Sequence of chain 1.A:
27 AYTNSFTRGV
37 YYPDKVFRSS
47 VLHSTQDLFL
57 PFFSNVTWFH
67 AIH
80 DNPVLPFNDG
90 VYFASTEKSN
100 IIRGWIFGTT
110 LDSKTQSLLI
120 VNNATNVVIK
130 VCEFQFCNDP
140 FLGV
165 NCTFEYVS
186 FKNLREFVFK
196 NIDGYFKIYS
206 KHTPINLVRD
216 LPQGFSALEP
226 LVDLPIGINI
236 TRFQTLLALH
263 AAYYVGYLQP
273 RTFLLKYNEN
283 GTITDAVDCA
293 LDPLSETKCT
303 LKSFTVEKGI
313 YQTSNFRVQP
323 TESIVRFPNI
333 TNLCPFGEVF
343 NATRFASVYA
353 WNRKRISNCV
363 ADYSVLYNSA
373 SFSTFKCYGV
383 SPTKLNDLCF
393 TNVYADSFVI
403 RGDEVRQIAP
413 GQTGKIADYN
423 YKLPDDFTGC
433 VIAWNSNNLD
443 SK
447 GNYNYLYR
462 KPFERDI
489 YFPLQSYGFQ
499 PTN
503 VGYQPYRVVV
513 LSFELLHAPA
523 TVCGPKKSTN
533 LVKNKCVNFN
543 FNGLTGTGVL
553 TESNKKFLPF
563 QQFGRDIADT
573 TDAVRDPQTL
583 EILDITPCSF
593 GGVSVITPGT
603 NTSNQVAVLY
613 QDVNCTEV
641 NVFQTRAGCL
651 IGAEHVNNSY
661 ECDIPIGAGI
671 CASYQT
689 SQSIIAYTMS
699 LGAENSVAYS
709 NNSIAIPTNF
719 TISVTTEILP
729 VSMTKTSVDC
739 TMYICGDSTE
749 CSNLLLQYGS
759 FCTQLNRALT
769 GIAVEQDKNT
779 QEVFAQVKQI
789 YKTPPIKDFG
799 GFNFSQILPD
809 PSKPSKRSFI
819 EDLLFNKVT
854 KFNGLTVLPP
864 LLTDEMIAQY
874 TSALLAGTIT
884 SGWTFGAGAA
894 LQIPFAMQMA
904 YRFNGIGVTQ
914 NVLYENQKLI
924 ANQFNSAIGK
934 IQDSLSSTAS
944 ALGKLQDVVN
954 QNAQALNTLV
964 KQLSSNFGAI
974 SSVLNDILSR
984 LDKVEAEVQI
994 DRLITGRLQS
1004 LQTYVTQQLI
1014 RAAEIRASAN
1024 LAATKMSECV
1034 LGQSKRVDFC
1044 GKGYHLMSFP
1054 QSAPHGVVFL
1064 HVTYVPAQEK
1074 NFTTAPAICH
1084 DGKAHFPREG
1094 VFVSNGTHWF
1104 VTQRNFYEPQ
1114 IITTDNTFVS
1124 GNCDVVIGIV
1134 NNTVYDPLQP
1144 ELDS

The protein below binds the small molecule below.
Small molecule (SMILES): CC(=O)N[C@@H]1[C@@H](O)[C@H](O)[C@@H](CO)O[C@H]1O

Binding-site contacts:
Ligand atom C1 contacts residue ASN125 of chain 1.A at 4.1 Å.
Ligand atom C2 contacts residue ASN125 of chain 1.A at 4.1 Å.
Ligand atom C7 contacts residue ASN125 of chain 1.A at 3.8 Å.
Ligand atom C7 contacts residue ASN122 of chain 1.A at 3.2 Å.
Ligand atom C8 contacts residue ASN122 of chain 1.A at 3.5 Å.
Ligand atom C8 contacts residue ALA123 of chain 1.A at 4.1 Å (hydrophobic).
Ligand atom C3 contacts residue ASN122 of chain 1.A at 3.8 Å.
Ligand atom C8 contacts residue ASN125 of chain 1.A at 3.6 Å.
Ligand atom O5 contacts residue VAL127 of chain 1.A at 4.3 Å.
Ligand atom C5 contacts residue VAL127 of chain 1.A at 4.3 Å (hydrophobic).
Ligand atom O6 contacts residue VAL127 of chain 1.A at 3.9 Å.
Ligand atom C1 contacts residue ASN122 of chain 1.A at 1.4 Å.
Ligand atom O7 contacts residue ASN122 of chain 1.A at 3.0 Å (h-bond).
Ligand atom N2 contacts residue ASN125 of chain 1.A at 3.1 Å (h-bond).
Ligand atom C5 contacts residue ASN122 of chain 1.A at 3.7 Å.
Ligand atom N2 contacts residue ASN122 of chain 1.A at 3.0 Å (h-bond).
Ligand atom C3 contacts residue ASN125 of chain 1.A at 4.4 Å.
Ligand atom C8 contacts residue THR124 of chain 1.A at 3.2 Å.
Ligand atom C7 contacts residue THR124 of chain 1.A at 4.4 Å.
Ligand atom C4 contacts residue ASN122 of chain 1.A at 4.2 Å.
Ligand atom O5 contacts residue ASN122 of chain 1.A at 2.3 Å (h-bond).
Ligand atom C2 contacts residue ASN122 of chain 1.A at 2.5 Å.